A protein and the small-molecule ligand that binds it are described below.
Small molecule (SMILES): CC(=O)N[C@@H]1[C@@H](O)[C@H](O)[C@@H](CO)O[C@H]1O

Sequence of chain 1.D:
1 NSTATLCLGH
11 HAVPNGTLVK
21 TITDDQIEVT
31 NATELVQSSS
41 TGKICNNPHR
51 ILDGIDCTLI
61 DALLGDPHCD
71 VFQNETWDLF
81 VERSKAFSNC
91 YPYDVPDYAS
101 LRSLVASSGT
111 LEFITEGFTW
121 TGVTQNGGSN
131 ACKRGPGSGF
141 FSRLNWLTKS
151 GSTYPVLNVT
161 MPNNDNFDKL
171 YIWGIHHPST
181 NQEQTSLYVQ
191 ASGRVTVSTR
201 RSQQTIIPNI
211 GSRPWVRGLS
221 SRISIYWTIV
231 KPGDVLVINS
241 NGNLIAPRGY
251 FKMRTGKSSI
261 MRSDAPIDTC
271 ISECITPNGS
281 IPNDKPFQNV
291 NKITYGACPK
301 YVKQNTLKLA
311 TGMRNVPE

Binding-site contacts:
Ligand atom N2 contacts residue ASN31 of chain 1.D at 2.9 Å (h-bond).
Ligand atom C5 contacts residue ASN31 of chain 1.D at 3.7 Å.
Ligand atom C1 contacts residue ASN31 of chain 1.D at 1.4 Å.
Ligand atom C1 contacts residue THR311 of chain 1.D at 4.3 Å.
Ligand atom O5 contacts residue THR311 of chain 1.D at 3.9 Å.
Ligand atom O7 contacts residue ASN31 of chain 1.D at 4.3 Å.
Ligand atom C3 contacts residue ASN31 of chain 1.D at 3.8 Å.
Ligand atom O6 contacts residue THR33 of chain 1.D at 4.5 Å.
Ligand atom C7 contacts residue ASN31 of chain 1.D at 3.9 Å.
Ligand atom O5 contacts residue ASN31 of chain 1.D at 2.4 Å (h-bond).
Ligand atom C2 contacts residue ASN31 of chain 1.D at 2.5 Å.
Ligand atom C4 contacts residue ASN31 of chain 1.D at 4.2 Å.
Ligand atom O6 contacts residue THR311 of chain 1.D at 4.1 Å.